The small molecule below binds the protein below.
Small molecule (SMILES): Nc1nc(-c2cccnc2)nc2c1ncn2[C@@H]1O[C@H](COS(=O)(=O)NC(=O)[C@@H](N)CO)[C@@H](O)[C@H]1O

Sequence of chain 1.A:
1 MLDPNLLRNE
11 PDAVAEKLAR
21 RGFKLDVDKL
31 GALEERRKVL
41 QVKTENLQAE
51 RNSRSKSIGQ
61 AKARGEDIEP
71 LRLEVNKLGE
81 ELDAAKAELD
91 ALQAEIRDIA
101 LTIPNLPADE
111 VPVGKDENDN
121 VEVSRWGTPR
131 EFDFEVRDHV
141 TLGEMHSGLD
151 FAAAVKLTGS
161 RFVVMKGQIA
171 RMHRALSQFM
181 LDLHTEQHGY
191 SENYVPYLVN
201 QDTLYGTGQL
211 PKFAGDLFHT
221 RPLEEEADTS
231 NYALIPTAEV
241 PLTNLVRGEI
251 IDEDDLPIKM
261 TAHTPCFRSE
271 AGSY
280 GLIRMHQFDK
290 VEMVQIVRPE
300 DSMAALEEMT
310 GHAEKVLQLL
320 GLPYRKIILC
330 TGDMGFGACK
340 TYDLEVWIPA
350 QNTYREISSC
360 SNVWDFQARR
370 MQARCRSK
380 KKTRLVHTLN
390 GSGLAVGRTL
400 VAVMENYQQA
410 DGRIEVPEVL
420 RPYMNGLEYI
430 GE

Sequence of chain 2.A:
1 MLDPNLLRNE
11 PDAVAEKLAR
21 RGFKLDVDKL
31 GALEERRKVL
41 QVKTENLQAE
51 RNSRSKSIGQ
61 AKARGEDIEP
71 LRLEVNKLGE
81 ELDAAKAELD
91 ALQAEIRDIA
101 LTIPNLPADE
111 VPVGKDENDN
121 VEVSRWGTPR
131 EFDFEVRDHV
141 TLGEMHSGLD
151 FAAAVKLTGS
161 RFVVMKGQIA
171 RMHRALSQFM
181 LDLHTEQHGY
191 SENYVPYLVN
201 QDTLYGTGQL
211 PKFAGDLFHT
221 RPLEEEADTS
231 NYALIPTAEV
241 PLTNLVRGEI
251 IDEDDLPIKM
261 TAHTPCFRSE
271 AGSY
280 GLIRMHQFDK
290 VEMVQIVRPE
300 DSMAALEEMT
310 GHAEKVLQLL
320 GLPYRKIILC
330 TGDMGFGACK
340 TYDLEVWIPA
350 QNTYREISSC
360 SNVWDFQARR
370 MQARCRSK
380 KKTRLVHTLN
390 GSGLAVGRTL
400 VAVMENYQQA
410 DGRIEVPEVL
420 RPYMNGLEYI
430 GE

Binding-site contacts:
Ligand atom C13 contacts residue ILE258 of chain 2.A at 4.2 Å (hydrophobic).
Ligand atom C14 contacts residue ASN193 of chain 2.A at 4.1 Å.
Ligand atom C14 contacts residue MET260 of chain 2.A at 3.7 Å (hydrophobic).
Ligand atom C16 contacts residue LYS166 of chain 1.A at 3.9 Å.
Ligand atom C16 contacts residue MET260 of chain 2.A at 4.1 Å (hydrophobic).
Ligand atom C9 contacts residue VAL246 of chain 2.A at 4.4 Å (hydrophobic).
Ligand atom C9 contacts residue ILE258 of chain 2.A at 3.6 Å (hydrophobic).
Ligand atom C15 contacts residue ASN193 of chain 2.A at 2.8 Å.
Ligand atom C14 contacts residue LEU245 of chain 2.A at 4.1 Å (hydrophobic).
Ligand atom C7 contacts residue ASP255 of chain 2.A at 3.5 Å.
Ligand atom C10 contacts residue ILE251 of chain 2.A at 3.7 Å (hydrophobic).
Ligand atom N4 contacts residue VAL246 of chain 2.A at 3.8 Å.
Ligand atom C11 contacts residue ILE258 of chain 2.A at 4.4 Å (hydrophobic).
Ligand atom C15 contacts residue SER191 of chain 2.A at 3.9 Å.
Ligand atom C16 contacts residue SER191 of chain 2.A at 2.8 Å.
Ligand atom N3 contacts residue ILE258 of chain 2.A at 3.5 Å.
Ligand atom N4 contacts residue GLU249 of chain 2.A at 3.0 Å (salt-bridge).
Ligand atom C16 contacts residue ASN193 of chain 2.A at 3.2 Å.
Ligand atom N2 contacts residue ILE258 of chain 2.A at 3.4 Å.
Ligand atom C15 contacts residue MET260 of chain 2.A at 3.8 Å (hydrophobic).
Ligand atom C13 contacts residue LYS166 of chain 1.A at 4.2 Å.
Ligand atom C15 contacts residue LEU245 of chain 2.A at 4.0 Å (hydrophobic).
Ligand atom N3 contacts residue GLU249 of chain 2.A at 3.1 Å (salt-bridge).
Ligand atom C8 contacts residue ILE258 of chain 2.A at 3.6 Å (hydrophobic).
Ligand atom C14 contacts residue LYS166 of chain 1.A at 3.5 Å.
Ligand atom N3 contacts residue ILE251 of chain 2.A at 4.1 Å.
Ligand atom C10 contacts residue ILE258 of chain 2.A at 3.4 Å (hydrophobic).
Ligand atom C15 contacts residue LYS166 of chain 1.A at 3.5 Å.
Ligand atom C11 contacts residue GLU249 of chain 2.A at 3.7 Å.
Ligand atom C10 contacts residue ASP255 of chain 2.A at 4.4 Å.
Ligand atom N6 contacts residue ILE258 of chain 2.A at 3.9 Å.
Ligand atom C11 contacts residue VAL246 of chain 2.A at 4.0 Å (hydrophobic).
Ligand atom N7 contacts residue SER191 of chain 2.A at 2.8 Å (h-bond).
Ligand atom C12 contacts residue ILE258 of chain 2.A at 4.0 Å (hydrophobic).
Ligand atom C10 contacts residue GLU249 of chain 2.A at 4.3 Å.
Ligand atom C7 contacts residue ILE258 of chain 2.A at 3.6 Å (hydrophobic).
Ligand atom N7 contacts residue LYS166 of chain 1.A at 4.4 Å.
Ligand atom N4 contacts residue LEU245 of chain 2.A at 3.5 Å (h-bond).
Ligand atom C9 contacts residue GLU249 of chain 2.A at 3.7 Å.
Ligand atom C17 contacts residue SER191 of chain 2.A at 3.8 Å.